Sequence of chain 1.C:
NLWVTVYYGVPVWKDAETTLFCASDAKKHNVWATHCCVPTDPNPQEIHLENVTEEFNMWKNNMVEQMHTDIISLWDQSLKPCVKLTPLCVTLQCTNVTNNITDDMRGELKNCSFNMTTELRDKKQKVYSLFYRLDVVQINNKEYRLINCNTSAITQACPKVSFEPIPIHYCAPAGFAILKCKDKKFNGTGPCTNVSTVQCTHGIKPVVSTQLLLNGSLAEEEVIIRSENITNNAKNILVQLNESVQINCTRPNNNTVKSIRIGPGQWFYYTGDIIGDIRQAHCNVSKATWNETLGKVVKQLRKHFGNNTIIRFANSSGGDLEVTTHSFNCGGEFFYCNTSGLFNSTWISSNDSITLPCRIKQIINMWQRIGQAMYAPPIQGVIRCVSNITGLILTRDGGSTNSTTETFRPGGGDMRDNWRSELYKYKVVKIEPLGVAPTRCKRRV

This small molecule binds to this protein.
Small molecule (SMILES): CC(=O)N[C@H]1[C@H](O[C@H]2[C@H](O)[C@@H](NC(C)=O)CO[C@@H]2CO)O[C@H](CO)[C@@H](O)[C@@H]1O

Binding-site contacts:
Ligand atom C4 contacts residue ASN303 of chain 1.C at 4.4 Å.
Ligand atom C5 contacts residue ASN303 of chain 1.C at 3.8 Å.
Ligand atom C6 contacts residue ILE324 of chain 1.C at 4.1 Å (hydrophobic).
Ligand atom O5 contacts residue ILE324 of chain 1.C at 3.3 Å.
Ligand atom C2 contacts residue ASN303 of chain 1.C at 2.6 Å.
Ligand atom O5 contacts residue ASN303 of chain 1.C at 2.5 Å (h-bond).
Ligand atom O7 contacts residue VAL442 of chain 1.C at 4.1 Å.
Ligand atom N2 contacts residue ASN303 of chain 1.C at 3.0 Å (h-bond).
Ligand atom C5 contacts residue ILE324 of chain 1.C at 3.9 Å (hydrophobic).
Ligand atom C1 contacts residue ILE324 of chain 1.C at 3.8 Å (hydrophobic).
Ligand atom O7 contacts residue ASN303 of chain 1.C at 3.2 Å (h-bond).
Ligand atom O6 contacts residue ILE324 of chain 1.C at 4.4 Å.
Ligand atom C8 contacts residue VAL442 of chain 1.C at 3.4 Å (hydrophobic).
Ligand atom C7 contacts residue ASN303 of chain 1.C at 3.3 Å.
Ligand atom C3 contacts residue ASN303 of chain 1.C at 3.9 Å.
Ligand atom C1 contacts residue ASN303 of chain 1.C at 1.5 Å.
Ligand atom C7 contacts residue VAL442 of chain 1.C at 4.0 Å (hydrophobic).
Ligand atom C8 contacts residue ASN303 of chain 1.C at 4.2 Å.